Sequence of chain 1.C:
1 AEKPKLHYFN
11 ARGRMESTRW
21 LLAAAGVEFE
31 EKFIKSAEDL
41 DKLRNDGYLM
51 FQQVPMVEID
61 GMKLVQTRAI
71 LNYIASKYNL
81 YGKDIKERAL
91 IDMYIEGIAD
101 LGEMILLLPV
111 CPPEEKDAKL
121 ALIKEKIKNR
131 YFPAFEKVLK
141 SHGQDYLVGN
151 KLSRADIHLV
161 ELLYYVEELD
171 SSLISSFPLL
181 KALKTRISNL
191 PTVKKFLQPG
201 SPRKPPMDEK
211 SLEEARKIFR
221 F

This small molecule binds to this protein.
Small molecule (SMILES): C=C(CC)C(=O)c1ccc(OCC(=O)O)c(Cl)c1Cl

Binding-site contacts:
Ligand atom C9 contacts residue LEU212 of chain 1.C at 4.0 Å (hydrophobic).
Ligand atom C1 contacts residue PHE221 of chain 1.C at 3.9 Å (hydrophobic).
Ligand atom OXT contacts residue VAL54 of chain 1.C at 2.7 Å (h-bond).
Ligand atom C8 contacts residue LEU106 of chain 1.C at 4.0 Å (hydrophobic).
Ligand atom C3 contacts residue GLY13 of chain 1.C at 4.0 Å.
Ligand atom C2 contacts residue PHE221 of chain 1.C at 4.2 Å (hydrophobic).
Ligand atom OXT contacts residue TYR8 of chain 1.C at 4.2 Å.
Ligand atom C1 contacts residue TYR8 of chain 1.C at 3.2 Å (hydrophobic).
Ligand atom C7 contacts residue LEU106 of chain 1.C at 4.2 Å (hydrophobic).
Ligand atom O1 contacts residue LEU106 of chain 1.C at 3.1 Å.
Ligand atom CL2 contacts residue GLY13 of chain 1.C at 3.7 Å.
Ligand atom C5 contacts residue PHE221 of chain 1.C at 4.2 Å (hydrophobic).
Ligand atom O contacts residue TYR8 of chain 1.C at 2.6 Å (h-bond).
Ligand atom C10 contacts residue PHE221 of chain 1.C at 3.9 Å (hydrophobic).
Ligand atom CL2 contacts residue MET207 of chain 1.C at 3.2 Å.
Ligand atom C3 contacts residue TYR8 of chain 1.C at 3.9 Å (hydrophobic).
Ligand atom O2 contacts residue TYR8 of chain 1.C at 3.2 Å (h-bond).
Ligand atom O contacts residue ARG14 of chain 1.C at 3.5 Å.
Ligand atom C6 contacts residue TYR8 of chain 1.C at 3.8 Å (hydrophobic).
Ligand atom O2 contacts residue PHE219 of chain 1.C at 3.1 Å.
Ligand atom O contacts residue VAL54 of chain 1.C at 4.0 Å.
Ligand atom C10 contacts residue LEU107 of chain 1.C at 4.2 Å (hydrophobic).
Ligand atom CL1 contacts residue TYR8 of chain 1.C at 3.6 Å.
Ligand atom C6 contacts residue PHE221 of chain 1.C at 3.9 Å (hydrophobic).
Ligand atom C9 contacts residue VAL110 of chain 1.C at 3.3 Å (hydrophobic).
Ligand atom C10 contacts residue VAL110 of chain 1.C at 3.4 Å (hydrophobic).
Ligand atom C12 contacts residue PHE219 of chain 1.C at 3.5 Å (hydrophobic).
Ligand atom CL1 contacts residue ALA215 of chain 1.C at 4.0 Å.
Ligand atom C11 contacts residue LEU106 of chain 1.C at 3.6 Å (hydrophobic).
Ligand atom C13 contacts residue VAL54 of chain 1.C at 3.6 Å (hydrophobic).
Ligand atom C4 contacts residue PHE221 of chain 1.C at 4.3 Å (hydrophobic).
Ligand atom C11 contacts residue MET207 of chain 1.C at 3.7 Å (hydrophobic).
Ligand atom C9 contacts residue PHE221 of chain 1.C at 3.8 Å (hydrophobic).
Ligand atom C3 contacts residue PHE221 of chain 1.C at 4.2 Å (hydrophobic).
Ligand atom C1 contacts residue PHE219 of chain 1.C at 3.9 Å (hydrophobic).
Ligand atom CL1 contacts residue PHE9 of chain 1.C at 3.6 Å.
Ligand atom CL1 contacts residue PHE219 of chain 1.C at 3.6 Å.
Ligand atom C12 contacts residue TYR8 of chain 1.C at 4.0 Å (hydrophobic).
Ligand atom C2 contacts residue TYR8 of chain 1.C at 3.2 Å (hydrophobic).
Ligand atom C13 contacts residue TYR8 of chain 1.C at 3.5 Å (hydrophobic).